Sequence of chain 1.A:
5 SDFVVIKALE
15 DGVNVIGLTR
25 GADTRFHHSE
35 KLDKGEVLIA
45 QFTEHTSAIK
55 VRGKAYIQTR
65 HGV

Sequence of chain 4.C:
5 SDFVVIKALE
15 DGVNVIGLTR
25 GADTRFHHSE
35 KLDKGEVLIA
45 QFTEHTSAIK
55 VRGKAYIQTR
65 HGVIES

Binding-site contacts:
Ligand atom C contacts residue THR23 of chain 4.C at 3.5 Å.
Ligand atom OXT contacts residue ARG24 of chain 4.C at 3.2 Å.
Ligand atom CE3 contacts residue HIS31 of chain 1.A at 4.1 Å.
Ligand atom CE2 contacts residue ALA44 of chain 1.A at 4.0 Å (hydrophobic).
Ligand atom CZ2 contacts residue ILE53 of chain 1.A at 3.8 Å (hydrophobic).
Ligand atom CD1 contacts residue SER51 of chain 4.C at 4.0 Å.
Ligand atom O contacts residue THR23 of chain 4.C at 3.0 Å (h-bond).
Ligand atom NE1 contacts residue ILE53 of chain 1.A at 4.1 Å.
Ligand atom N contacts residue HIS31 of chain 1.A at 4.0 Å.
Ligand atom O contacts residue THR28 of chain 4.C at 3.0 Å (h-bond).
Ligand atom N contacts residue THR47 of chain 1.A at 2.8 Å (h-bond).
Ligand atom CD1 contacts residue THR47 of chain 1.A at 4.0 Å.
Ligand atom CA contacts residue THR47 of chain 1.A at 3.7 Å.
Ligand atom C contacts residue GLY25 of chain 4.C at 3.1 Å.
Ligand atom CZ3 contacts residue VAL19 of chain 1.A at 4.1 Å (hydrophobic).
Ligand atom CE3 contacts residue HIS32 of chain 1.A at 3.9 Å.
Ligand atom CZ3 contacts residue GLY21 of chain 1.A at 3.5 Å.
Ligand atom CH2 contacts residue GLY21 of chain 1.A at 3.3 Å.
Ligand atom CZ3 contacts residue HIS32 of chain 1.A at 3.7 Å.
Ligand atom CH2 contacts residue VAL19 of chain 1.A at 3.8 Å (hydrophobic).
Ligand atom OXT contacts residue THR47 of chain 1.A at 3.9 Å.
Ligand atom CA contacts residue SER51 of chain 4.C at 3.1 Å.
Ligand atom NE1 contacts residue GLN45 of chain 1.A at 3.0 Å (h-bond).
Ligand atom OXT contacts residue GLY25 of chain 4.C at 2.5 Å (h-bond).
Ligand atom O contacts residue GLY25 of chain 4.C at 2.9 Å (h-bond).
Ligand atom NE1 contacts residue ALA44 of chain 1.A at 3.5 Å.
Ligand atom OXT contacts residue SER51 of chain 4.C at 3.3 Å (h-bond).
Ligand atom O contacts residue ASP27 of chain 4.C at 3.4 Å (salt-bridge).
Ligand atom N contacts residue THR50 of chain 1.A at 2.7 Å (h-bond).
Ligand atom CG contacts residue THR50 of chain 1.A at 4.0 Å.
Ligand atom C contacts residue ARG24 of chain 4.C at 3.9 Å.
Ligand atom CH2 contacts residue ILE20 of chain 1.A at 3.7 Å (hydrophobic).
Ligand atom O contacts residue SER51 of chain 4.C at 4.1 Å.
Ligand atom C contacts residue SER51 of chain 4.C at 3.3 Å.
Ligand atom CD1 contacts residue GLN45 of chain 1.A at 3.1 Å.
Ligand atom CZ2 contacts residue GLY21 of chain 1.A at 4.0 Å.
Ligand atom CD2 contacts residue THR50 of chain 1.A at 4.0 Å.
Ligand atom CB contacts residue SER51 of chain 4.C at 3.5 Å.
Ligand atom OXT contacts residue THR23 of chain 4.C at 3.8 Å.
Ligand atom CA contacts residue THR50 of chain 1.A at 4.1 Å.

A small-molecule ligand and the protein it binds are described below.
Small molecule (SMILES): N[C@@H](Cc1c[nH]c2ccccc12)C(=O)O